This protein binds this small molecule.
Small molecule (SMILES): CC(=O)N[C@H]1[C@H]([C@H](O)[C@H](O)CO)O[C@@](O[C@H](CO)[C@@H](O)[C@@H]2O[C@@H](C(=O)O)C[C@H](O)[C@H]2NC(C)=O)(C(=O)O)C[C@@H]1O

Sequence of chain 25.B:
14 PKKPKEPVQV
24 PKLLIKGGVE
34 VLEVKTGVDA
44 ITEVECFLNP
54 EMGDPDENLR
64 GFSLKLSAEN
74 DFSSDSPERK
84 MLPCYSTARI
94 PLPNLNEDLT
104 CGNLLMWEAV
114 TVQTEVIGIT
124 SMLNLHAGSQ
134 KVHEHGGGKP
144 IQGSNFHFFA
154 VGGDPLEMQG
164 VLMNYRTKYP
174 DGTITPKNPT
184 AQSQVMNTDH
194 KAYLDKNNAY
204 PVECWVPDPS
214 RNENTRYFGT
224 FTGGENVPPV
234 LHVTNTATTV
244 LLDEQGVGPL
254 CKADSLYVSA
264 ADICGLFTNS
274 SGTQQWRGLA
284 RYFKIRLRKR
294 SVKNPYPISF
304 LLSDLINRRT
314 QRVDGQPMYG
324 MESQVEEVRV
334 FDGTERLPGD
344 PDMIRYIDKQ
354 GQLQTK

Sequence of chain 25.A:
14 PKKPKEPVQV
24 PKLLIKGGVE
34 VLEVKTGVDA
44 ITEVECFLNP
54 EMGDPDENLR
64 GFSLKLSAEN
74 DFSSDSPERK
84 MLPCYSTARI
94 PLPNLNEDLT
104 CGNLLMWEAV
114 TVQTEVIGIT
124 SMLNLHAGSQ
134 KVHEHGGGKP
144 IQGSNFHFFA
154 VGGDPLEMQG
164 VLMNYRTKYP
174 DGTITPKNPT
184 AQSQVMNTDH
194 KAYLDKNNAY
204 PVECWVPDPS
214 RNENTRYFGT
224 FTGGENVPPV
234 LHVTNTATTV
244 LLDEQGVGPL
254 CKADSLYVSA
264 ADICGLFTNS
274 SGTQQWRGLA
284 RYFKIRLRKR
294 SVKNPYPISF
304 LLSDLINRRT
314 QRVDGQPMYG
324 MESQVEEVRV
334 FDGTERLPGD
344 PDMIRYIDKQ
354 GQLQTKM

Sequence of chain 25.E:
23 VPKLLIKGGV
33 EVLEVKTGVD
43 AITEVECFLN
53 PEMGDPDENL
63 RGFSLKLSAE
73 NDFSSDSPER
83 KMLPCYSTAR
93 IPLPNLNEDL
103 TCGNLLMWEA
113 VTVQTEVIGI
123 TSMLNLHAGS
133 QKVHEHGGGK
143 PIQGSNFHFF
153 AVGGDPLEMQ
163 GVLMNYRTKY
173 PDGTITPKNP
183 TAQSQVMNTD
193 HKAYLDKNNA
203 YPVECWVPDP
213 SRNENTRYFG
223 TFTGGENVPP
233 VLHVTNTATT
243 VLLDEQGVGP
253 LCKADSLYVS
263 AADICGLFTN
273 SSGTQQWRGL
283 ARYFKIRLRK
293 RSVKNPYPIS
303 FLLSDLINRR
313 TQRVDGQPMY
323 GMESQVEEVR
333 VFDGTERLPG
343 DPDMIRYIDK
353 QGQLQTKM

Binding-site contacts:
Ligand atom C11 contacts residue PHE65 of chain 25.A at 3.7 Å (hydrophobic).
Ligand atom C11 contacts residue LEU62 of chain 25.A at 4.0 Å (hydrophobic).
Ligand atom C11 contacts residue HIS138 of chain 25.E at 3.4 Å.
Ligand atom C10 contacts residue GLN278 of chain 25.A at 4.0 Å.
Ligand atom C1 contacts residue SER274 of chain 25.A at 3.4 Å.
Ligand atom C1 contacts residue THR276 of chain 25.A at 3.5 Å.
Ligand atom O1B contacts residue LYS68 of chain 25.A at 3.7 Å.
Ligand atom C1 contacts residue LYS68 of chain 25.A at 3.8 Å.
Ligand atom O8 contacts residue ASN272 of chain 25.A at 3.5 Å (h-bond).
Ligand atom C11 contacts residue ASN272 of chain 25.A at 3.4 Å.
Ligand atom C9 contacts residue LYS68 of chain 25.A at 3.8 Å.
Ligand atom C8 contacts residue GLN278 of chain 25.A at 3.7 Å.
Ligand atom O1B contacts residue THR276 of chain 25.A at 2.8 Å (h-bond).
Ligand atom C11 contacts residue THR276 of chain 25.A at 3.7 Å.
Ligand atom O1A contacts residue LYS68 of chain 25.A at 3.2 Å (salt-bridge).
Ligand atom O10 contacts residue PHE75 of chain 25.B at 3.5 Å.
Ligand atom C11 contacts residue PHE270 of chain 25.A at 3.8 Å (hydrophobic).
Ligand atom C11 contacts residue PHE75 of chain 25.B at 3.5 Å (hydrophobic).
Ligand atom O8 contacts residue LYS68 of chain 25.A at 3.9 Å.
Ligand atom C10 contacts residue ASN272 of chain 25.A at 3.7 Å.
Ligand atom C6 contacts residue ASN272 of chain 25.A at 3.5 Å.
Ligand atom C10 contacts residue PHE75 of chain 25.B at 3.9 Å (hydrophobic).
Ligand atom C4 contacts residue ASN272 of chain 25.A at 4.0 Å.
Ligand atom C9 contacts residue GLN278 of chain 25.A at 3.2 Å.
Ligand atom C7 contacts residue GLN278 of chain 25.A at 3.8 Å.
Ligand atom O1B contacts residue SER274 of chain 25.A at 3.9 Å.
Ligand atom C10 contacts residue LEU62 of chain 25.A at 3.9 Å (hydrophobic).
Ligand atom O1B contacts residue ASN272 of chain 25.A at 3.7 Å.
Ligand atom O8 contacts residue GLN278 of chain 25.A at 3.5 Å (h-bond).
Ligand atom N5 contacts residue ASN272 of chain 25.A at 3.1 Å (h-bond).
Ligand atom O9 contacts residue LYS68 of chain 25.A at 2.8 Å (salt-bridge).
Ligand atom C9 contacts residue LEU67 of chain 25.A at 3.9 Å (hydrophobic).
Ligand atom O10 contacts residue LEU62 of chain 25.A at 3.6 Å.
Ligand atom O1A contacts residue THR276 of chain 25.A at 3.4 Å (h-bond).
Ligand atom O9 contacts residue LEU67 of chain 25.A at 3.2 Å.
Ligand atom N5 contacts residue GLN278 of chain 25.A at 3.7 Å.
Ligand atom O1A contacts residue SER274 of chain 25.A at 2.3 Å (h-bond).
Ligand atom C5 contacts residue ASN272 of chain 25.A at 3.9 Å.
Ligand atom O8 contacts residue THR276 of chain 25.A at 3.2 Å.
Ligand atom C11 contacts residue GLN278 of chain 25.A at 3.4 Å.